The protein below binds the small molecule below.
Small molecule (SMILES): Cc1ccc2nc(NC(=O)CSc3nc4c(c(=O)n3-c3ccccc3)SCC4)sc2c1

Sequence of chain 1.C:
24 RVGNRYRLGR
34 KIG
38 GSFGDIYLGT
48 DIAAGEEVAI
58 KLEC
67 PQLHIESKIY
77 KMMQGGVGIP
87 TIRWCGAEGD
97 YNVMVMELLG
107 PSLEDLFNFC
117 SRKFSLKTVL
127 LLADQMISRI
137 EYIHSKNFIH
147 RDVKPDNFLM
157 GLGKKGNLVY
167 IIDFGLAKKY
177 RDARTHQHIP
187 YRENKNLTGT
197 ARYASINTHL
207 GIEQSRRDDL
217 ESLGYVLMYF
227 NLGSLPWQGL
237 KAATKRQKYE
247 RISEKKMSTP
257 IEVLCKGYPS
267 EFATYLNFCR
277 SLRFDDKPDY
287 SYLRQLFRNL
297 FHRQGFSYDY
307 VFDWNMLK

Binding-site contacts:
Ligand atom C06 contacts residue GLU103 of chain 1.C at 3.1 Å.
Ligand atom C18 contacts residue ILE35 of chain 1.C at 3.8 Å (hydrophobic).
Ligand atom C06 contacts residue LEU105 of chain 1.C at 3.8 Å (hydrophobic).
Ligand atom O12 contacts residue LEU155 of chain 1.C at 3.4 Å.
Ligand atom S14 contacts residue PRO107 of chain 1.C at 4.1 Å.
Ligand atom S14 contacts residue GLY106 of chain 1.C at 4.0 Å.
Ligand atom C28 contacts residue LEU158 of chain 1.C at 4.1 Å (hydrophobic).
Ligand atom N08 contacts residue LEU104 of chain 1.C at 3.8 Å.
Ligand atom C26 contacts residue LEU45 of chain 1.C at 4.0 Å (hydrophobic).
Ligand atom C27 contacts residue LEU104 of chain 1.C at 3.7 Å (hydrophobic).
Ligand atom N10 contacts residue LEU104 of chain 1.C at 3.7 Å.
Ligand atom N10 contacts residue LEU105 of chain 1.C at 2.8 Å (h-bond).
Ligand atom C28 contacts residue LEU105 of chain 1.C at 3.7 Å (hydrophobic).
Ligand atom C06 contacts residue MET102 of chain 1.C at 4.1 Å (hydrophobic).
Ligand atom O12 contacts residue GLY106 of chain 1.C at 3.4 Å (h-bond).
Ligand atom C09 contacts residue LEU155 of chain 1.C at 3.8 Å (hydrophobic).
Ligand atom C07 contacts residue MET102 of chain 1.C at 3.7 Å (hydrophobic).
Ligand atom N08 contacts residue GLU103 of chain 1.C at 4.1 Å.
Ligand atom C09 contacts residue LEU104 of chain 1.C at 4.0 Å (hydrophobic).
Ligand atom S19 contacts residue ILE35 of chain 1.C at 4.0 Å.
Ligand atom C05 contacts residue LEU105 of chain 1.C at 3.9 Å (hydrophobic).
Ligand atom C11 contacts residue LEU155 of chain 1.C at 4.1 Å (hydrophobic).
Ligand atom C13 contacts residue GLY106 of chain 1.C at 3.5 Å.
Ligand atom C01 contacts residue TYR76 of chain 1.C at 3.4 Å (hydrophobic).
Ligand atom C22 contacts residue ILE35 of chain 1.C at 3.9 Å (hydrophobic).
Ligand atom C07 contacts residue GLU103 of chain 1.C at 4.0 Å.
Ligand atom C04 contacts residue LEU155 of chain 1.C at 4.0 Å (hydrophobic).
Ligand atom C27 contacts residue LEU105 of chain 1.C at 3.9 Å (hydrophobic).
Ligand atom C13 contacts residue LEU105 of chain 1.C at 3.6 Å (hydrophobic).
Ligand atom N08 contacts residue LEU105 of chain 1.C at 2.8 Å (h-bond).
Ligand atom C21 contacts residue ILE35 of chain 1.C at 3.7 Å (hydrophobic).
Ligand atom C05 contacts residue GLU103 of chain 1.C at 4.0 Å.
Ligand atom C06 contacts residue ALA56 of chain 1.C at 3.8 Å (hydrophobic).
Ligand atom N08 contacts residue ALA56 of chain 1.C at 4.0 Å.
Ligand atom C11 contacts residue LEU105 of chain 1.C at 3.4 Å (hydrophobic).
Ligand atom C09 contacts residue LEU105 of chain 1.C at 3.6 Å (hydrophobic).
Ligand atom N10 contacts residue GLY106 of chain 1.C at 3.9 Å.
Ligand atom C05 contacts residue ALA56 of chain 1.C at 3.8 Å (hydrophobic).
Ligand atom S31 contacts residue LEU155 of chain 1.C at 3.6 Å.
Ligand atom C11 contacts residue GLY106 of chain 1.C at 3.3 Å.